Sequence of chain 1.L:
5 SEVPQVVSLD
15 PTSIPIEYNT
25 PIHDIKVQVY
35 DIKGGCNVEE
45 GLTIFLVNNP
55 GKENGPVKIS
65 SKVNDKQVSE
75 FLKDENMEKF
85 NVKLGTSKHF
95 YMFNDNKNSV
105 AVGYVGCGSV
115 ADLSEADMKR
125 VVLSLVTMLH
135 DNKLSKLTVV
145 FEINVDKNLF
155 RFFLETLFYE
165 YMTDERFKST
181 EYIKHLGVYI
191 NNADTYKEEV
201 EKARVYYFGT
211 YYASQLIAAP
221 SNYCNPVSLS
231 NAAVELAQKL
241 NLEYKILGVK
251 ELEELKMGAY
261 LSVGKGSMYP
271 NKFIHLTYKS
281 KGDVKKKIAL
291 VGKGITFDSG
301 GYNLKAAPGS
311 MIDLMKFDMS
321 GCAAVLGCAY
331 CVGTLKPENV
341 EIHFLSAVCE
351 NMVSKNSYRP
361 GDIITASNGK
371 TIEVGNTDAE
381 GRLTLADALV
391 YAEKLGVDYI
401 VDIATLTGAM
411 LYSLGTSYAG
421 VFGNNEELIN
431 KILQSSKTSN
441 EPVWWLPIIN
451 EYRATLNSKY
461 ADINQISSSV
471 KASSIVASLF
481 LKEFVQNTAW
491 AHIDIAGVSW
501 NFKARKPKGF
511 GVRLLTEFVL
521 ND

Binding-site contacts:
Ligand atom O3 contacts residue ASP298 of chain 1.L at 3.1 Å (salt-bridge).
Ligand atom C2 contacts residue ALA496 of chain 1.L at 3.9 Å (hydrophobic).
Ligand atom C13 contacts residue GLY408 of chain 1.L at 3.7 Å.
Ligand atom C11 contacts residue LEU406 of chain 1.L at 3.7 Å (hydrophobic).
Ligand atom O2 contacts residue THR407 of chain 1.L at 3.8 Å.
Ligand atom C11 contacts residue ZN1 of chain 1.ZC at 2.9 Å.
Ligand atom O2 contacts residue GLY408 of chain 1.L at 3.9 Å.
Ligand atom N2 contacts residue ASP378 of chain 1.L at 3.1 Å (salt-bridge).
Ligand atom C12 contacts residue GLY408 of chain 1.L at 3.7 Å.
Ligand atom O3 contacts residue LYS305 of chain 1.L at 3.0 Å (salt-bridge).
Ligand atom N2 contacts residue ASP298 of chain 1.L at 3.8 Å.
Ligand atom C3 contacts residue GLY408 of chain 1.L at 3.5 Å.
Ligand atom C1 contacts residue GLY408 of chain 1.L at 3.7 Å.
Ligand atom O4 contacts residue ASP298 of chain 1.L at 3.0 Å (salt-bridge).
Ligand atom N2 contacts residue CO31 of chain 1.AD at 2.8 Å (h-bond).
Ligand atom N2 contacts residue LEU406 of chain 1.L at 3.2 Å (h-bond).
Ligand atom N2 contacts residue ZN1 of chain 1.YC at 3.0 Å.
Ligand atom C4 contacts residue LEU406 of chain 1.L at 3.7 Å (hydrophobic).
Ligand atom O4 contacts residue ZN1 of chain 1.ZC at 2.1 Å.
Ligand atom O4 contacts residue ZN1 of chain 1.YC at 2.0 Å.
Ligand atom C3 contacts residue THR405 of chain 1.L at 3.8 Å.
Ligand atom O4 contacts residue CO31 of chain 1.AD at 3.0 Å (h-bond).
Ligand atom O4 contacts residue LYS293 of chain 1.L at 3.3 Å (salt-bridge).
Ligand atom O4 contacts residue ASP378 of chain 1.L at 2.9 Å (salt-bridge).
Ligand atom N2 contacts residue ZN1 of chain 1.ZC at 2.9 Å.
Ligand atom O3 contacts residue ASP378 of chain 1.L at 2.8 Å (salt-bridge).
Ligand atom C3 contacts residue LEU406 of chain 1.L at 3.3 Å (hydrophobic).
Ligand atom C11 contacts residue ASP298 of chain 1.L at 3.9 Å.
Ligand atom C11 contacts residue ZN1 of chain 1.YC at 3.9 Å.
Ligand atom O4 contacts residue GLU380 of chain 1.L at 2.8 Å (salt-bridge).
Ligand atom C10 contacts residue ARG382 of chain 1.L at 3.7 Å.
Ligand atom C3 contacts residue THR407 of chain 1.L at 3.8 Å.
Ligand atom C2 contacts residue GLY408 of chain 1.L at 3.7 Å.
Ligand atom BR1 contacts residue PHE317 of chain 1.L at 3.7 Å.
Ligand atom C4 contacts residue GLY408 of chain 1.L at 3.6 Å.
Ligand atom O3 contacts residue ZN1 of chain 1.ZC at 2.2 Å.
Ligand atom C11 contacts residue ASP378 of chain 1.L at 3.1 Å.
Ligand atom N2 contacts residue LYS293 of chain 1.L at 3.6 Å.
Ligand atom C5 contacts residue LEU406 of chain 1.L at 3.3 Å (hydrophobic).
Ligand atom C9 contacts residue ASN376 of chain 1.L at 3.4 Å.

The small molecule below binds the protein below.
Small molecule (SMILES): CC(C)(C)OC(=O)N[C@@H](C(=O)NO)c1ccc(Br)cc1